Binding-site contacts:
Ligand atom CAZ contacts residue ALA96 of chain 1.A at 3.8 Å (hydrophobic).
Ligand atom CAZ contacts residue PRO97 of chain 1.A at 3.7 Å (hydrophobic).
Ligand atom OAA contacts residue LYS45 of chain 1.A at 3.8 Å.
Ligand atom CAL contacts residue GLU100 of chain 1.A at 3.1 Å.
Ligand atom NBG contacts residue LEU77 of chain 1.A at 3.7 Å.
Ligand atom N3 contacts residue LEU146 of chain 1.A at 3.8 Å.
Ligand atom CAB contacts residue LEU77 of chain 1.A at 3.9 Å (hydrophobic).
Ligand atom C6 contacts residue ALA43 of chain 1.A at 3.9 Å (hydrophobic).
Ligand atom CBA contacts residue PHE95 of chain 1.A at 3.2 Å (hydrophobic).
Ligand atom CAR contacts residue GLY99 of chain 1.A at 3.9 Å.
Ligand atom CBH contacts residue LEU93 of chain 1.A at 3.1 Å (hydrophobic).
Ligand atom CAK contacts residue ALA156 of chain 1.A at 3.8 Å (hydrophobic).
Ligand atom C6 contacts residue LEU146 of chain 1.A at 3.7 Å (hydrophobic).
Ligand atom NAN contacts residue ALA96 of chain 1.A at 2.8 Å (h-bond).
Ligand atom C6 contacts residue GLU94 of chain 1.A at 3.2 Å.
Ligand atom CAC contacts residue LEU146 of chain 1.A at 3.8 Å (hydrophobic).
Ligand atom CBH contacts residue LEU77 of chain 1.A at 3.7 Å (hydrophobic).
Ligand atom OAA contacts residue LEU93 of chain 1.A at 3.3 Å.
Ligand atom NAN contacts residue PHE95 of chain 1.A at 3.5 Å.
Ligand atom CBA contacts residue ALA96 of chain 1.A at 2.7 Å (hydrophobic).
Ligand atom CAH contacts residue GLU100 of chain 1.A at 3.5 Å.
Ligand atom CAD contacts residue LEU146 of chain 1.A at 3.9 Å (hydrophobic).
Ligand atom CAL contacts residue LEU146 of chain 1.A at 3.8 Å (hydrophobic).
Ligand atom C5 contacts residue LEU146 of chain 1.A at 3.6 Å (hydrophobic).
Ligand atom N1 contacts residue ALA96 of chain 1.A at 3.0 Å (h-bond).
Ligand atom C6 contacts residue ALA96 of chain 1.A at 3.8 Å (hydrophobic).
Ligand atom CBH contacts residue ALA43 of chain 1.A at 3.6 Å (hydrophobic).
Ligand atom C4 contacts residue LEU146 of chain 1.A at 3.6 Å (hydrophobic).
Ligand atom N1 contacts residue PHE95 of chain 1.A at 3.7 Å.
Ligand atom C2 contacts residue ALA96 of chain 1.A at 3.8 Å (hydrophobic).
Ligand atom CAZ contacts residue GLY99 of chain 1.A at 3.7 Å.
Ligand atom CAF contacts residue VAL30 of chain 1.A at 3.7 Å (hydrophobic).
Ligand atom N1 contacts residue LEU146 of chain 1.A at 3.9 Å.
Ligand atom CAO contacts residue ALA96 of chain 1.A at 3.2 Å (hydrophobic).
Ligand atom CBH contacts residue GLU94 of chain 1.A at 3.8 Å.
Ligand atom CAQ contacts residue LEU22 of chain 1.A at 3.9 Å (hydrophobic).
Ligand atom N1 contacts residue GLU94 of chain 1.A at 3.8 Å.
Ligand atom CBA contacts residue GLY99 of chain 1.A at 3.6 Å.
Ligand atom CAO contacts residue GLY99 of chain 1.A at 3.7 Å.
Ligand atom CAO contacts residue PHE95 of chain 1.A at 3.7 Å (hydrophobic).

Sequence of chain 1.A:
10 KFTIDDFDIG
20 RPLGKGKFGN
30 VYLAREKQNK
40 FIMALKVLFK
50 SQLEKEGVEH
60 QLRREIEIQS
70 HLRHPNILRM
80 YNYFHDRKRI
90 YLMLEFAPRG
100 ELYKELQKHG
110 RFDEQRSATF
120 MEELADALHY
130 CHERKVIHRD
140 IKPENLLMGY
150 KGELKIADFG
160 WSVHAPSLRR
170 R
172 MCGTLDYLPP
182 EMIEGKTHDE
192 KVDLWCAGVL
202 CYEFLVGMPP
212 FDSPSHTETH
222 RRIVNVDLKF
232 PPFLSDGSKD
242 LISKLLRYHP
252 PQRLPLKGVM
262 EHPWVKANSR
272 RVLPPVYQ

A small-molecule ligand and the protein it binds are described below.
Small molecule (SMILES): CN1C(=O)c2ccccc2N(C)c2nc(Nc3ccc(N4CCC(O)CC4)cc3)ncc21